The protein below binds the small molecule below.
Small molecule (SMILES): CC(=O)N=c1[nH]c(C)c(-c2ccc(Cl)c(S(=O)(=O)NCCO)c2)s1

Binding-site contacts:
Ligand atom NAK contacts residue LEU445 of chain 1.G at 3.8 Å.
Ligand atom CAC contacts residue ILE455 of chain 1.G at 3.5 Å (hydrophobic).
Ligand atom CAJ contacts residue PRO379 of chain 1.G at 3.3 Å (hydrophobic).
Ligand atom CAV contacts residue LYS331 of chain 1.G at 3.8 Å.
Ligand atom CAJ contacts residue VAL380 of chain 1.G at 3.4 Å (hydrophobic).
Ligand atom OAO contacts residue LYS331 of chain 1.G at 3.6 Å (salt-bridge).
Ligand atom NAK contacts residue VAL380 of chain 1.G at 2.6 Å (h-bond).
Ligand atom OAL contacts residue LEU445 of chain 1.G at 3.9 Å.
Ligand atom CAQ contacts residue VAL380 of chain 1.G at 3.5 Å (hydrophobic).
Ligand atom CAI contacts residue ILE329 of chain 1.G at 3.6 Å (hydrophobic).
Ligand atom CAH contacts residue ILE329 of chain 1.G at 3.7 Å (hydrophobic).
Ligand atom SAN contacts residue LYS331 of chain 1.G at 3.2 Å (salt-bridge).
Ligand atom CAG contacts residue ILE329 of chain 1.G at 3.2 Å (hydrophobic).
Ligand atom OAX contacts residue ASP456 of chain 1.G at 3.8 Å.
Ligand atom OAO contacts residue LEU256 of chain 1.G at 3.4 Å.
Ligand atom OAL contacts residue ALA383 of chain 1.G at 3.9 Å.
Ligand atom CAD contacts residue ILE455 of chain 1.G at 3.6 Å (hydrophobic).
Ligand atom NAR contacts residue PRO379 of chain 1.G at 3.6 Å.
Ligand atom NAR contacts residue VAL380 of chain 1.G at 3.0 Å (h-bond).
Ligand atom CAQ contacts residue LEU445 of chain 1.G at 3.8 Å (hydrophobic).
Ligand atom CAE contacts residue VAL380 of chain 1.G at 3.5 Å (hydrophobic).
Ligand atom OAO contacts residue ILE329 of chain 1.G at 3.8 Å.
Ligand atom CAW contacts residue ASP456 of chain 1.G at 2.9 Å.
Ligand atom CAE contacts residue GLU378 of chain 1.G at 3.9 Å.
Ligand atom CAT contacts residue ALA383 of chain 1.G at 2.8 Å (hydrophobic).
Ligand atom CAS contacts residue ALA383 of chain 1.G at 3.5 Å (hydrophobic).
Ligand atom NAK contacts residue PRO379 of chain 1.G at 2.9 Å.
Ligand atom SAP contacts residue ILE329 of chain 1.G at 3.6 Å.
Ligand atom OAO contacts residue PRO263 of chain 1.G at 3.6 Å.
Ligand atom SAP contacts residue LEU445 of chain 1.G at 3.9 Å.
Ligand atom CAH contacts residue ILE455 of chain 1.G at 3.8 Å (hydrophobic).
Ligand atom CAV contacts residue ASP456 of chain 1.G at 3.4 Å.
Ligand atom CAE contacts residue TYR365 of chain 1.G at 3.9 Å (hydrophobic).
Ligand atom OAM contacts residue LYS331 of chain 1.G at 1.8 Å (salt-bridge).
Ligand atom CL contacts residue LYS331 of chain 1.G at 3.9 Å.
Ligand atom CAS contacts residue VAL380 of chain 1.G at 3.9 Å (hydrophobic).
Ligand atom CAE contacts residue PRO379 of chain 1.G at 3.4 Å (hydrophobic).
Ligand atom CAB contacts residue ILE377 of chain 1.G at 3.7 Å (hydrophobic).
Ligand atom CAQ contacts residue PRO379 of chain 1.G at 3.2 Å (hydrophobic).
Ligand atom CAC contacts residue ILE377 of chain 1.G at 3.9 Å (hydrophobic).

Sequence of chain 1.G:
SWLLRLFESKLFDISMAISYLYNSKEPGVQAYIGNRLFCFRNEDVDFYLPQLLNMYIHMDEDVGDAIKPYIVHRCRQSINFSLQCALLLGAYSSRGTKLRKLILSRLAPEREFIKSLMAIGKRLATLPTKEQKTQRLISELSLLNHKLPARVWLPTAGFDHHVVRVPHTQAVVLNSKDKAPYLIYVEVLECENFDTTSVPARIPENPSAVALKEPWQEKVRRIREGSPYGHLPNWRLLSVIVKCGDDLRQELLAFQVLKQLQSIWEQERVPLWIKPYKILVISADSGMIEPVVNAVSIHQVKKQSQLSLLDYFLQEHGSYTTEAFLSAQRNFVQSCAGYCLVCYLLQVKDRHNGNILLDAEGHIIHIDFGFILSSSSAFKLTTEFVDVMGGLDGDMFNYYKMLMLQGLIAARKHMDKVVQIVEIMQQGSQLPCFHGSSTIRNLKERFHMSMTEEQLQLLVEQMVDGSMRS